Sequence of chain 1.B:
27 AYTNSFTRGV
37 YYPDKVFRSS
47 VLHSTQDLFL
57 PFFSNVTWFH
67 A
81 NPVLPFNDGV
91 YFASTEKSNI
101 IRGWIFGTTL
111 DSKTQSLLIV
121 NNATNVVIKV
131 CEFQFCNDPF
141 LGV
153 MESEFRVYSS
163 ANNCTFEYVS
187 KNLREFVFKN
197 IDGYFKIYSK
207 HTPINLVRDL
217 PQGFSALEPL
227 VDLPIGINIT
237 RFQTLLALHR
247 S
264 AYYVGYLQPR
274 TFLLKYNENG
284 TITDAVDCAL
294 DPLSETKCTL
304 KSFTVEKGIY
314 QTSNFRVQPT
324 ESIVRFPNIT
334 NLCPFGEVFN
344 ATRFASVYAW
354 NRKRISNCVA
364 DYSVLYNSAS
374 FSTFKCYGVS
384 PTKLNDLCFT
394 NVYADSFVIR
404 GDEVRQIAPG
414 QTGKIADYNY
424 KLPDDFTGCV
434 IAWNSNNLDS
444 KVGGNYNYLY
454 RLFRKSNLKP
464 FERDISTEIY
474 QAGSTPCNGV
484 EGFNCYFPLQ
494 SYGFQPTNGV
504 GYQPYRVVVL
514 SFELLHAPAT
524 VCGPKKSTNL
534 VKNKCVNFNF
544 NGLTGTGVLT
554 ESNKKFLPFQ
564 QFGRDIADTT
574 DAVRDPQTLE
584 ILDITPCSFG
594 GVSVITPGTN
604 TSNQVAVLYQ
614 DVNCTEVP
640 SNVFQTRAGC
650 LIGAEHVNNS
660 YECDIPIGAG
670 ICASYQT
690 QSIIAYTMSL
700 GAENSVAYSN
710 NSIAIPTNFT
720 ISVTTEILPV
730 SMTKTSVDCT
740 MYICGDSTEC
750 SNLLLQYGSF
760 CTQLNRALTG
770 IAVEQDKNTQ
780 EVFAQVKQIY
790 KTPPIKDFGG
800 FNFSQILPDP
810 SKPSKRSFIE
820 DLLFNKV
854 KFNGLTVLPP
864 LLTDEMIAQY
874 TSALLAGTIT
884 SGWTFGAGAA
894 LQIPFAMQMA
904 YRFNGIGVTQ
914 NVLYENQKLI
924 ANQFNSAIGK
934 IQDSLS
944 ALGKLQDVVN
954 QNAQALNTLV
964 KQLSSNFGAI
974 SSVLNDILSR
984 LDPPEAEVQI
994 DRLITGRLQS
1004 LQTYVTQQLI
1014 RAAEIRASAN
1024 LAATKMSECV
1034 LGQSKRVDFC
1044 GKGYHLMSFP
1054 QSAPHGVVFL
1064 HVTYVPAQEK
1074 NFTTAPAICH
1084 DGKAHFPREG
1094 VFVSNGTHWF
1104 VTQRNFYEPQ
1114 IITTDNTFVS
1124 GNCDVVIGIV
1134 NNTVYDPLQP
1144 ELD

The protein below binds the small molecule below.
Small molecule (SMILES): CC(=O)N[C@@H]1[C@@H](O)[C@H](O)[C@@H](CO)O[C@H]1O

Binding-site contacts:
Ligand atom C7 contacts residue THR124 of chain 1.B at 3.9 Å.
Ligand atom C2 contacts residue ASN122 of chain 1.B at 2.5 Å.
Ligand atom C1 contacts residue VAL127 of chain 1.B at 4.4 Å (hydrophobic).
Ligand atom C2 contacts residue THR124 of chain 1.B at 4.3 Å.
Ligand atom C5 contacts residue VAL127 of chain 1.B at 3.6 Å (hydrophobic).
Ligand atom C1 contacts residue ASN122 of chain 1.B at 1.5 Å.
Ligand atom C8 contacts residue THR124 of chain 1.B at 3.5 Å.
Ligand atom N2 contacts residue THR124 of chain 1.B at 3.3 Å.
Ligand atom C3 contacts residue ASN122 of chain 1.B at 3.8 Å.
Ligand atom O5 contacts residue VAL127 of chain 1.B at 3.9 Å.
Ligand atom O5 contacts residue ASN122 of chain 1.B at 2.4 Å (h-bond).
Ligand atom N2 contacts residue ASN122 of chain 1.B at 2.9 Å (h-bond).
Ligand atom O4 contacts residue VAL171 of chain 1.B at 4.3 Å.
Ligand atom C1 contacts residue THR124 of chain 1.B at 4.0 Å.
Ligand atom C5 contacts residue ASN122 of chain 1.B at 3.7 Å.
Ligand atom C6 contacts residue VAL127 of chain 1.B at 3.8 Å (hydrophobic).
Ligand atom C4 contacts residue ASN122 of chain 1.B at 4.3 Å.
Ligand atom O6 contacts residue VAL127 of chain 1.B at 4.2 Å.
Ligand atom C7 contacts residue ASN122 of chain 1.B at 4.0 Å.